A protein and the small-molecule ligand that binds it are described below.
Small molecule (SMILES): CC(=O)N[C@H]1[C@H](O[C@H]2[C@H](O)[C@@H](NC(C)=O)CO[C@@H]2CO)O[C@H](CO)[C@@H](O)[C@@H]1O

Sequence of chain 1.A:
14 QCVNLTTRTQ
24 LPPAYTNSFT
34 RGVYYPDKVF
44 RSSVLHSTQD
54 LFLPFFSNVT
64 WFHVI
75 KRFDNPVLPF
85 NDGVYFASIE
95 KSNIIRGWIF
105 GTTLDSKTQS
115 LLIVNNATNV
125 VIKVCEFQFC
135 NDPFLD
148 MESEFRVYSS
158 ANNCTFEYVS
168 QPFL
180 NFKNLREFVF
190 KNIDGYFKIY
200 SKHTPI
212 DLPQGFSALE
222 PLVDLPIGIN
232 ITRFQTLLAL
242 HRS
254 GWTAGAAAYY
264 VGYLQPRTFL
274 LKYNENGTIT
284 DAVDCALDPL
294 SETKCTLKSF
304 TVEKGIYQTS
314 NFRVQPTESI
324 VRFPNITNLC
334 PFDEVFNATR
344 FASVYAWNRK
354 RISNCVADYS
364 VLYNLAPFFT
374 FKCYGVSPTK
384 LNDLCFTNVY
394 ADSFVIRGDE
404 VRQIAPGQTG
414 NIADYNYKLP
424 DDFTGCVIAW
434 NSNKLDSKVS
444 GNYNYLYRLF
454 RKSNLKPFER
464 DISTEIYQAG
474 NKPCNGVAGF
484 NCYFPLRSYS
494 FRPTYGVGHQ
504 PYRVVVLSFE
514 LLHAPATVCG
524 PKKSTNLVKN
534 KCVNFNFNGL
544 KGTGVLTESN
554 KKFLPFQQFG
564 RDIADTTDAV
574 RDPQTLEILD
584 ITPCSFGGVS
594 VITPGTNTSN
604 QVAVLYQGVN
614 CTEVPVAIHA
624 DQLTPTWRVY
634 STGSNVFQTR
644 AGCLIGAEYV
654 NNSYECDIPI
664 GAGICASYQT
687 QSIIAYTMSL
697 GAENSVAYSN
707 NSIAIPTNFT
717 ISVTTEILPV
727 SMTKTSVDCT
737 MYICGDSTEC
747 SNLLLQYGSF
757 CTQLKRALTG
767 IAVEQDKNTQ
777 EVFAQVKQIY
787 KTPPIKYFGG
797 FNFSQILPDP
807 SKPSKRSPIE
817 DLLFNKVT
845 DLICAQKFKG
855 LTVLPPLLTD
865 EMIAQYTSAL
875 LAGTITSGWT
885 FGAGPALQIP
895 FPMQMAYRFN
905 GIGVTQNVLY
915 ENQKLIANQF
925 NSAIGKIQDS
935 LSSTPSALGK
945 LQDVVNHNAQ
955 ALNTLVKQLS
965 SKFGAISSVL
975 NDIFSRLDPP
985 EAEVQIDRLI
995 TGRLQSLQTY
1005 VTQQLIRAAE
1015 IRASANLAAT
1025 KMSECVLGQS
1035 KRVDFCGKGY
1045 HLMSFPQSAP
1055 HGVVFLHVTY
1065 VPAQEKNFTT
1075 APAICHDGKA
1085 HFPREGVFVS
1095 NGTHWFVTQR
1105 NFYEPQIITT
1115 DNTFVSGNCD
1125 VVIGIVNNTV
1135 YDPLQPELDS

Binding-site contacts:
Ligand atom C4 contacts residue ASN1131 of chain 1.A at 4.2 Å.
Ligand atom O5 contacts residue ASN1131 of chain 1.A at 2.4 Å (h-bond).
Ligand atom C5 contacts residue ASN1131 of chain 1.A at 3.7 Å.
Ligand atom C2 contacts residue ASN1131 of chain 1.A at 2.4 Å.
Ligand atom C7 contacts residue ASN1131 of chain 1.A at 3.9 Å.
Ligand atom C3 contacts residue ASN1131 of chain 1.A at 3.8 Å.
Ligand atom C1 contacts residue ASN1131 of chain 1.A at 1.4 Å.
Ligand atom O7 contacts residue ASN1131 of chain 1.A at 4.4 Å.
Ligand atom N2 contacts residue ASN1131 of chain 1.A at 2.9 Å (h-bond).